Binding-site contacts:
Ligand atom O6 contacts residue ASP144 of chain 1.A at 4.2 Å.
Ligand atom C6 contacts residue ASN145 of chain 1.A at 4.3 Å.
Ligand atom C5 contacts residue ASN145 of chain 1.A at 3.7 Å.
Ligand atom O5 contacts residue ASN145 of chain 1.A at 2.4 Å (h-bond).
Ligand atom C1 contacts residue ASN145 of chain 1.A at 1.4 Å.
Ligand atom O7 contacts residue ASN145 of chain 1.A at 3.9 Å.
Ligand atom C2 contacts residue ASN145 of chain 1.A at 2.5 Å.
Ligand atom O6 contacts residue ASN145 of chain 1.A at 3.7 Å.
Ligand atom C4 contacts residue ASN145 of chain 1.A at 4.2 Å.
Ligand atom C3 contacts residue ASN145 of chain 1.A at 3.8 Å.
Ligand atom C7 contacts residue ASN145 of chain 1.A at 3.5 Å.
Ligand atom N2 contacts residue ASN145 of chain 1.A at 2.8 Å (h-bond).

Sequence of chain 1.A:
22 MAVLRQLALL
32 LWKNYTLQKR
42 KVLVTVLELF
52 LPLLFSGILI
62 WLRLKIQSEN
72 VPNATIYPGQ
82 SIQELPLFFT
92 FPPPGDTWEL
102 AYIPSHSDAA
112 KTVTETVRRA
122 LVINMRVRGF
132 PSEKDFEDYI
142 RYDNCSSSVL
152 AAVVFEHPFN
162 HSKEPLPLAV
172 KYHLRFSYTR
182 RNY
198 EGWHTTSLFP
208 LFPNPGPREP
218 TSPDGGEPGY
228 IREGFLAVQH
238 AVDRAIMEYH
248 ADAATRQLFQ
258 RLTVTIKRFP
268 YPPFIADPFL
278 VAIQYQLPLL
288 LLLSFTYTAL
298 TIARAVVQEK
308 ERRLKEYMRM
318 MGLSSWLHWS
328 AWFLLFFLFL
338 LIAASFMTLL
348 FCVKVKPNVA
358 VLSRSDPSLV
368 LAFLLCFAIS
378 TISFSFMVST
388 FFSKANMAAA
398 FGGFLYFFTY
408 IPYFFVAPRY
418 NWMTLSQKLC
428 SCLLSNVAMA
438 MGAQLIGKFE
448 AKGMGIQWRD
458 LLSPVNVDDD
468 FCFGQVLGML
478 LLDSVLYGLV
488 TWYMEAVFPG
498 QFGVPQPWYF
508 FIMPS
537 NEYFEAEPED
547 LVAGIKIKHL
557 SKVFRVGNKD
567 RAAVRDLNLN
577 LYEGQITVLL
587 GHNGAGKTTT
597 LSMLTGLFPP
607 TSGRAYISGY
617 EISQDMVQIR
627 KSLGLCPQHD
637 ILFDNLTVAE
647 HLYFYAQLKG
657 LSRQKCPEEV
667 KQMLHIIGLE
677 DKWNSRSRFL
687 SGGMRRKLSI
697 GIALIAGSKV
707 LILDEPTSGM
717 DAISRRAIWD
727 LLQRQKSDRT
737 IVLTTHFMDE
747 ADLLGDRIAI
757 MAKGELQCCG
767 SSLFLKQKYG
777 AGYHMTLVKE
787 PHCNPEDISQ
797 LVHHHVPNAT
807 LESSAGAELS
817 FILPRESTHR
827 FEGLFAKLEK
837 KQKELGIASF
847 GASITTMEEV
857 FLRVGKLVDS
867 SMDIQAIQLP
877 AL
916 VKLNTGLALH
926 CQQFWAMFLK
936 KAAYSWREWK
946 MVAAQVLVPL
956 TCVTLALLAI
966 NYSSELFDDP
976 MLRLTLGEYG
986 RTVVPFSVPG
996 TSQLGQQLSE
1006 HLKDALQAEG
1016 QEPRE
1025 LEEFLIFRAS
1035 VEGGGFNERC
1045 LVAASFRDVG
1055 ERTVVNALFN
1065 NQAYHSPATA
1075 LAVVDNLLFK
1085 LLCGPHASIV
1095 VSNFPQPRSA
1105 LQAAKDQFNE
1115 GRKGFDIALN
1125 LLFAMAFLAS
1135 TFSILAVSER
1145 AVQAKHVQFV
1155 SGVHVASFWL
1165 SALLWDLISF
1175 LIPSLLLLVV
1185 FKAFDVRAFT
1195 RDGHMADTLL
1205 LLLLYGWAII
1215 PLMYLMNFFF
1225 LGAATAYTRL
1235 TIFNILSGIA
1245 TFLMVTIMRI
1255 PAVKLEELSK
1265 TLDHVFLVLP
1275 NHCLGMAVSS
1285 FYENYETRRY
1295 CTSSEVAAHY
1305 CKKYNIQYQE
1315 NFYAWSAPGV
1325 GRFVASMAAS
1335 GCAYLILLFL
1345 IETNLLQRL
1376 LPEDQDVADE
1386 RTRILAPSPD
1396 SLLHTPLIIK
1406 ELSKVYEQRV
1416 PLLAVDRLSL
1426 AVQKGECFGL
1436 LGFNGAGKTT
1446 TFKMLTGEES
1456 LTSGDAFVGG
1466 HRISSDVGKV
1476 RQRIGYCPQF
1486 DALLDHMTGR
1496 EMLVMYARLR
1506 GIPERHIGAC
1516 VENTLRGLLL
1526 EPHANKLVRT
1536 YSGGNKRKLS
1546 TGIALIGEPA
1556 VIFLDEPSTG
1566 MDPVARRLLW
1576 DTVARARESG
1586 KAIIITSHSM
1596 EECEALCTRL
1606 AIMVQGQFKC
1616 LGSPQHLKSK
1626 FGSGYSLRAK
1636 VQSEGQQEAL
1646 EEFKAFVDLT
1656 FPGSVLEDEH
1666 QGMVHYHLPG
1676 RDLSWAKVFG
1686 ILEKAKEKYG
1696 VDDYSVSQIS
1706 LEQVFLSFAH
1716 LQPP

A protein and the small-molecule ligand that binds it are described below.
Small molecule (SMILES): CC(=O)N[C@@H]1[C@@H](O)[C@H](O)[C@@H](CO)O[C@H]1O